Binding-site contacts:
Ligand atom O1 contacts residue LEU107 of chain 1.A at 3.6 Å.
Ligand atom C17 contacts residue MET108 of chain 1.A at 3.9 Å (hydrophobic).
Ligand atom C1 contacts residue GLN105 of chain 1.A at 3.6 Å.
Ligand atom C8 contacts residue CME166 of chain 1.A at 3.8 Å.
Ligand atom C7 contacts residue CME166 of chain 1.A at 3.9 Å.
Ligand atom C16 contacts residue LYS114 of chain 1.A at 3.4 Å.
Ligand atom C3 contacts residue LYS54 of chain 1.A at 3.8 Å.
Ligand atom CL2 contacts residue LYS54 of chain 1.A at 3.5 Å.
Ligand atom C8 contacts residue LYS54 of chain 1.A at 3.9 Å.
Ligand atom CL2 contacts residue ILE103 of chain 1.A at 3.2 Å.
Ligand atom CL1 contacts residue GLN105 of chain 1.A at 3.9 Å.
Ligand atom O1 contacts residue MET108 of chain 1.A at 3.0 Å (h-bond).
Ligand atom C4 contacts residue GLN105 of chain 1.A at 3.8 Å.
Ligand atom C1 contacts residue LYS54 of chain 1.A at 3.7 Å.
Ligand atom N2 contacts residue CME166 of chain 1.A at 3.7 Å.
Ligand atom N3 contacts residue LEU156 of chain 1.A at 3.8 Å.
Ligand atom C6 contacts residue LYS54 of chain 1.A at 3.6 Å.
Ligand atom C6 contacts residue GLN105 of chain 1.A at 3.3 Å.
Ligand atom CL2 contacts residue GLN105 of chain 1.A at 3.6 Å.
Ligand atom CL1 contacts residue LYS54 of chain 1.A at 3.6 Å.
Ligand atom C8 contacts residue VAL39 of chain 1.A at 3.6 Å (hydrophobic).
Ligand atom O1 contacts residue ALA52 of chain 1.A at 3.8 Å.
Ligand atom CL2 contacts residue ILE53 of chain 1.A at 3.6 Å.
Ligand atom O2 contacts residue THR110 of chain 1.A at 3.3 Å.
Ligand atom C17 contacts residue LYS114 of chain 1.A at 3.2 Å.
Ligand atom O2 contacts residue LYS114 of chain 1.A at 2.6 Å (salt-bridge).
Ligand atom N1 contacts residue CME166 of chain 1.A at 3.5 Å.
Ligand atom CL2 contacts residue ALA52 of chain 1.A at 3.1 Å.
Ligand atom C7 contacts residue VAL39 of chain 1.A at 3.6 Å (hydrophobic).
Ligand atom C18 contacts residue MET108 of chain 1.A at 3.1 Å (hydrophobic).
Ligand atom C4 contacts residue LYS54 of chain 1.A at 3.6 Å.
Ligand atom C2 contacts residue LYS54 of chain 1.A at 3.4 Å.
Ligand atom C17 contacts residue GLU109 of chain 1.A at 3.8 Å.
Ligand atom CL1 contacts residue GLU71 of chain 1.A at 3.9 Å.
Ligand atom C5 contacts residue GLN105 of chain 1.A at 3.4 Å.
Ligand atom C16 contacts residue THR110 of chain 1.A at 3.8 Å.
Ligand atom C5 contacts residue LYS54 of chain 1.A at 3.5 Å.
Ligand atom C16 contacts residue ASP111 of chain 1.A at 3.5 Å.
Ligand atom C13 contacts residue GLN105 of chain 1.A at 3.8 Å.
Ligand atom C13 contacts residue CME166 of chain 1.A at 3.9 Å.

Sequence of chain 1.A:
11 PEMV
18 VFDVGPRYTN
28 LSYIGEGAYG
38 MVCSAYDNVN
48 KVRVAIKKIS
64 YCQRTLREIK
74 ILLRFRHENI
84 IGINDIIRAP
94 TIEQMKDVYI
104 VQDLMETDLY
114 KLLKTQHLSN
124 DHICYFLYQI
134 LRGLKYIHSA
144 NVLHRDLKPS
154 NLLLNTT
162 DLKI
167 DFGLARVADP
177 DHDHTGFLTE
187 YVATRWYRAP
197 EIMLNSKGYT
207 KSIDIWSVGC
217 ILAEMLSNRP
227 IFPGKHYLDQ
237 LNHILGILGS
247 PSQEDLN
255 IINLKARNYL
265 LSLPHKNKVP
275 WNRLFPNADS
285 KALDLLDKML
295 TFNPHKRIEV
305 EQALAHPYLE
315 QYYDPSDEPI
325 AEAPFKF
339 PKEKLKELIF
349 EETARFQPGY

The protein below binds the small molecule below.
Small molecule (SMILES): O=C(c1cc(-c2[nH]ncc2-c2cc(Cl)cc(Cl)c2)c[nH]1)N1CCOCC1